Binding-site contacts:
Ligand atom C10 contacts residue CYS206 of chain 1.AA at 3.7 Å (hydrophobic).
Ligand atom BR1 contacts residue ALA122 of chain 1.BA at 4.0 Å.
Ligand atom C8 contacts residue TYR211 of chain 1.AA at 3.4 Å (hydrophobic).
Ligand atom C3 contacts residue TRP162 of chain 1.AA at 4.1 Å (hydrophobic).
Ligand atom C6 contacts residue TRP162 of chain 1.AA at 3.2 Å (hydrophobic).
Ligand atom BR1 contacts residue GLN131 of chain 1.BA at 3.0 Å.
Ligand atom C5 contacts residue HIS123 of chain 1.BA at 4.0 Å.
Ligand atom C9 contacts residue TYR204 of chain 1.AA at 3.6 Å (hydrophobic).
Ligand atom C2 contacts residue THR133 of chain 1.BA at 4.3 Å.
Ligand atom BR1 contacts residue LEU121 of chain 1.BA at 4.1 Å.
Ligand atom C3 contacts residue TYR211 of chain 1.AA at 4.2 Å (hydrophobic).
Ligand atom C8 contacts residue SER161 of chain 1.AA at 4.3 Å.
Ligand atom BR1 contacts residue TYR132 of chain 1.BA at 3.9 Å.
Ligand atom C8 contacts residue TRP162 of chain 1.AA at 3.7 Å (hydrophobic).
Ligand atom C7 contacts residue TRP72 of chain 1.BA at 3.7 Å (hydrophobic).
Ligand atom C10 contacts residue TYR204 of chain 1.AA at 4.1 Å (hydrophobic).
Ligand atom C4 contacts residue HIS123 of chain 1.BA at 3.4 Å.
Ligand atom C8 contacts residue TYR108 of chain 1.AA at 3.2 Å (hydrophobic).
Ligand atom BR1 contacts residue HIS123 of chain 1.BA at 3.5 Å.
Ligand atom C3 contacts residue CYS206 of chain 1.AA at 3.7 Å (hydrophobic).
Ligand atom C1 contacts residue THR133 of chain 1.BA at 3.4 Å.
Ligand atom N1 contacts residue TRP162 of chain 1.AA at 4.1 Å.
Ligand atom C9 contacts residue TYR211 of chain 1.AA at 3.6 Å (hydrophobic).
Ligand atom N2 contacts residue TRP162 of chain 1.AA at 3.7 Å.
Ligand atom N3 contacts residue TYR108 of chain 1.AA at 2.5 Å (h-bond).
Ligand atom C1 contacts residue TRP162 of chain 1.AA at 3.6 Å (hydrophobic).
Ligand atom N3 contacts residue TRP162 of chain 1.AA at 3.1 Å (h-bond).
Ligand atom C4 contacts residue CYS207 of chain 1.AA at 4.1 Å (hydrophobic).
Ligand atom C4 contacts residue GLN131 of chain 1.BA at 3.9 Å.
Ligand atom C7 contacts residue TRP162 of chain 1.AA at 3.8 Å (hydrophobic).
Ligand atom BR1 contacts residue THR133 of chain 1.BA at 3.9 Å.
Ligand atom C2 contacts residue TRP162 of chain 1.AA at 3.7 Å (hydrophobic).
Ligand atom C9 contacts residue TRP162 of chain 1.AA at 3.9 Å (hydrophobic).
Ligand atom N1 contacts residue THR133 of chain 1.BA at 3.3 Å.
Ligand atom C7 contacts residue TYR108 of chain 1.AA at 3.3 Å (hydrophobic).
Ligand atom N3 contacts residue SER161 of chain 1.AA at 3.8 Å.
Ligand atom C3 contacts residue CYS207 of chain 1.AA at 3.7 Å (hydrophobic).
Ligand atom C5 contacts residue THR133 of chain 1.BA at 4.0 Å.
Ligand atom C3 contacts residue HIS123 of chain 1.BA at 4.2 Å.
Ligand atom C8 contacts residue TYR204 of chain 1.AA at 3.5 Å (hydrophobic).

Sequence of chain 1.AA:
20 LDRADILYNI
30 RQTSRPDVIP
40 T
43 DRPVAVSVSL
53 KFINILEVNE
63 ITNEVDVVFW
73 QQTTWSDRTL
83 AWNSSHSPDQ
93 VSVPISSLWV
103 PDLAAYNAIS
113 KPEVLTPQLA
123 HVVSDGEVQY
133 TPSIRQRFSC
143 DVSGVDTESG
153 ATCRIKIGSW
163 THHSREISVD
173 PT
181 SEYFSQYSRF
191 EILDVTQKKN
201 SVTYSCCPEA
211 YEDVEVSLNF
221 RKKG

A small-molecule ligand and the protein it binds are described below.
Small molecule (SMILES): Brc1ccc(N2CCCNCC2)cn1

Sequence of chain 1.BA:
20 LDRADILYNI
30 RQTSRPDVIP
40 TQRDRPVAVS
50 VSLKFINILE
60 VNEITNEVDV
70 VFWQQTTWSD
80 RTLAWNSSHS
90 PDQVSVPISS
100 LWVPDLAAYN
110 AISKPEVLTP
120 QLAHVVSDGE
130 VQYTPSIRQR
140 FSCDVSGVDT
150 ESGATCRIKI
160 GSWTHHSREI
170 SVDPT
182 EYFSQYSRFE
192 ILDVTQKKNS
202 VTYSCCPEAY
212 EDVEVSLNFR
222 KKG